This protein binds this small molecule.
Small molecule (SMILES): CC(=O)N[C@@H](CCCNC(=O)CP(=O)(O)O)C(=O)O

Sequence of chain 1.A:
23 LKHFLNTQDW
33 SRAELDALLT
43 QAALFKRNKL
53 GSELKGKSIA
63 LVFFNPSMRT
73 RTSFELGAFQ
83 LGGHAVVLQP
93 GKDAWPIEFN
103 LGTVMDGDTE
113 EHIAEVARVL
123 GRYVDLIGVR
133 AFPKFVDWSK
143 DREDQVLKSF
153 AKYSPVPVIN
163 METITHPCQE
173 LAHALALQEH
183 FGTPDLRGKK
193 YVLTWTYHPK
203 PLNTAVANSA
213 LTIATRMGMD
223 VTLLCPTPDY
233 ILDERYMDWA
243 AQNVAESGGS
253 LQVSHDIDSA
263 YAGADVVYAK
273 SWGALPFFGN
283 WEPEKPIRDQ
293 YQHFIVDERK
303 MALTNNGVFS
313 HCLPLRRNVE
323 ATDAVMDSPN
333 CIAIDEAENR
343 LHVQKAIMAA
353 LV

Binding-site contacts:
Ligand atom P contacts residue ARG71 of chain 3.A at 3.6 Å.
Ligand atom C1 contacts residue TRP97 of chain 1.A at 3.6 Å (hydrophobic).
Ligand atom O2P contacts residue ARG71 of chain 3.A at 3.5 Å (salt-bridge).
Ligand atom O2 contacts residue ARG132 of chain 3.A at 2.9 Å (salt-bridge).
Ligand atom CD contacts residue LEU315 of chain 3.A at 3.6 Å (hydrophobic).
Ligand atom C3 contacts residue LEU315 of chain 3.A at 3.6 Å (hydrophobic).
Ligand atom O2 contacts residue THR72 of chain 3.A at 3.2 Å (h-bond).
Ligand atom P contacts residue ARG132 of chain 3.A at 3.5 Å.
Ligand atom O3P contacts residue ARG71 of chain 3.A at 2.8 Å (salt-bridge).
Ligand atom P contacts residue TRP97 of chain 1.A at 3.7 Å.
Ligand atom CD contacts residue HIS168 of chain 3.A at 3.6 Å.
Ligand atom C contacts residue LYS272 of chain 3.A at 3.7 Å.
Ligand atom OXT contacts residue LYS272 of chain 3.A at 2.8 Å (salt-bridge).
Ligand atom CD contacts residue GLU164 of chain 3.A at 3.4 Å.
Ligand atom O contacts residue ASN205 of chain 3.A at 3.6 Å.
Ligand atom O2 contacts residue HIS168 of chain 3.A at 2.8 Å (h-bond).
Ligand atom O1 contacts residue PHE134 of chain 3.A at 3.8 Å.
Ligand atom C2 contacts residue GLU112 of chain 1.A at 3.4 Å.
Ligand atom O1P contacts residue TRP97 of chain 1.A at 2.7 Å (h-bond).
Ligand atom O3P contacts residue TRP97 of chain 1.A at 3.4 Å (h-bond).
Ligand atom C3 contacts residue ARG342 of chain 3.A at 3.7 Å.
Ligand atom N2 contacts residue LEU315 of chain 3.A at 2.7 Å (h-bond).
Ligand atom CG contacts residue GLU164 of chain 3.A at 2.7 Å.
Ligand atom O1 contacts residue TRP97 of chain 1.A at 3.4 Å.
Ligand atom C4 contacts residue LEU315 of chain 3.A at 3.5 Å (hydrophobic).
Ligand atom O2P contacts residue THR72 of chain 3.A at 2.5 Å (h-bond).
Ligand atom O2P contacts residue MET70 of chain 3.A at 3.6 Å.
Ligand atom O2 contacts residue ARG342 of chain 3.A at 3.1 Å (salt-bridge).
Ligand atom C4 contacts residue ARG71 of chain 3.A at 3.2 Å.
Ligand atom C3 contacts residue HIS168 of chain 3.A at 3.8 Å.
Ligand atom P contacts residue MET70 of chain 3.A at 3.7 Å.
Ligand atom O1P contacts residue ARG132 of chain 3.A at 2.5 Å (salt-bridge).
Ligand atom CD contacts residue CYS314 of chain 3.A at 3.7 Å (hydrophobic).
Ligand atom O3P contacts residue MET70 of chain 3.A at 2.9 Å (h-bond).
Ligand atom O1P contacts residue SER69 of chain 3.A at 3.8 Å.
Ligand atom O2P contacts residue SER69 of chain 3.A at 2.8 Å (h-bond).
Ligand atom O2P contacts residue ARG132 of chain 3.A at 3.4 Å (salt-bridge).
Ligand atom O contacts residue GLU164 of chain 3.A at 2.5 Å (salt-bridge).
Ligand atom CD contacts residue VAL208 of chain 3.A at 3.8 Å (hydrophobic).
Ligand atom C contacts residue GLU164 of chain 3.A at 3.7 Å.

Sequence of chain 3.A:
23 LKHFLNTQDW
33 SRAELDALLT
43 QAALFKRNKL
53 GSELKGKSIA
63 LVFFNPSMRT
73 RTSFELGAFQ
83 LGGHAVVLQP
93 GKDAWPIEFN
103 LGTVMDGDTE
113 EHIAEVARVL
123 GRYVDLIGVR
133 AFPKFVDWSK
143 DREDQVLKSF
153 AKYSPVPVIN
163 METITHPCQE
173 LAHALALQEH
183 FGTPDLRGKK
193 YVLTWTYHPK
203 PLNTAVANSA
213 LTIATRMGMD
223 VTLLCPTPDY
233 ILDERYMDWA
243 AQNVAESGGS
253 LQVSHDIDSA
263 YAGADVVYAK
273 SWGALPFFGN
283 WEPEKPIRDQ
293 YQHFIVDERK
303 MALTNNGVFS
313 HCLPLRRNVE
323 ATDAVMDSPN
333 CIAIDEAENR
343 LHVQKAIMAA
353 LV